Binding-site contacts:
Ligand atom N15 contacts residue 5NS1 of chain 2.D at 0.2 Å (h-bond).
Ligand atom C9 contacts residue 5NS1 of chain 2.D at 0.6 Å.
Ligand atom C8 contacts residue 5NS1 of chain 2.D at 0.8 Å.
Ligand atom C7 contacts residue 5NS1 of chain 1.E at 1.1 Å.
Ligand atom C3 contacts residue 5NS1 of chain 2.E at 0.4 Å.
Ligand atom C2 contacts residue 5NS1 of chain 1.E at 0.3 Å.
Ligand atom C4 contacts residue 5NS1 of chain 2.D at 0.6 Å.
Ligand atom C7 contacts residue 5NS1 of chain 2.E at 0.3 Å.
Ligand atom O12 contacts residue 5NS1 of chain 2.D at 1.3 Å (h-bond).
Ligand atom C4 contacts residue 5NS1 of chain 1.E at 0.6 Å.
Ligand atom C4 contacts residue 5NS1 of chain 2.E at 0.3 Å.
Ligand atom C10 contacts residue 5NS1 of chain 2.D at 0.8 Å.
Ligand atom S11 contacts residue 5NS1 of chain 1.E at 0.1 Å (h-bond).
Ligand atom C2 contacts residue 5NS1 of chain 2.D at 0.6 Å.
Ligand atom O13 contacts residue 5NS1 of chain 1.E at 1.4 Å (h-bond).
Ligand atom N15 contacts residue 5NS1 of chain 2.E at 0.1 Å (h-bond).
Ligand atom S11 contacts residue 5NS1 of chain 2.D at 0.1 Å (h-bond).
Ligand atom C1 contacts residue 5NS1 of chain 2.E at 0.4 Å.
Ligand atom C8 contacts residue 5NS1 of chain 2.E at 0.3 Å.
Ligand atom C10 contacts residue 5NS1 of chain 2.E at 0.3 Å.
Ligand atom C6 contacts residue 5NS1 of chain 2.D at 1.2 Å.
Ligand atom C8 contacts residue 5NS1 of chain 1.E at 1.2 Å.
Ligand atom C5 contacts residue 5NS1 of chain 1.E at 0.7 Å.
Ligand atom C1 contacts residue 5NS1 of chain 1.E at 0.5 Å.
Ligand atom C6 contacts residue 5NS1 of chain 2.E at 0.4 Å.
Ligand atom O13 contacts residue 5NS1 of chain 2.D at 1.3 Å (h-bond).
Ligand atom C3 contacts residue 5NS1 of chain 2.D at 0.8 Å.
Ligand atom C9 contacts residue 5NS1 of chain 2.E at 0.3 Å.
Ligand atom C1 contacts residue 5NS1 of chain 2.D at 0.8 Å.
Ligand atom C6 contacts residue 5NS1 of chain 1.E at 0.8 Å.
Ligand atom C10 contacts residue 5NS1 of chain 1.E at 0.8 Å.
Ligand atom C5 contacts residue 5NS1 of chain 2.E at 0.3 Å.
Ligand atom N15 contacts residue 5NS1 of chain 1.E at 0.1 Å (h-bond).
Ligand atom C5 contacts residue 5NS1 of chain 2.D at 0.5 Å.
Ligand atom C9 contacts residue 5NS1 of chain 1.E at 0.8 Å.
Ligand atom C7 contacts residue 5NS1 of chain 2.D at 1.1 Å.
Ligand atom S11 contacts residue 5NS1 of chain 2.E at 0.1 Å (h-bond).
Ligand atom O12 contacts residue 5NS1 of chain 2.E at 1.4 Å (h-bond).
Ligand atom C3 contacts residue 5NS1 of chain 1.E at 0.6 Å.
Ligand atom C2 contacts residue 5NS1 of chain 2.E at 0.4 Å.

Sequence of chain 2.B:
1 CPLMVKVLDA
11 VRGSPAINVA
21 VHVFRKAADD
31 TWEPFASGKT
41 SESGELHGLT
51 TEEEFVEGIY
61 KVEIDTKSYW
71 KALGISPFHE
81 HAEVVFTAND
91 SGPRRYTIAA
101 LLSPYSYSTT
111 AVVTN

Sequence of chain 1.B:
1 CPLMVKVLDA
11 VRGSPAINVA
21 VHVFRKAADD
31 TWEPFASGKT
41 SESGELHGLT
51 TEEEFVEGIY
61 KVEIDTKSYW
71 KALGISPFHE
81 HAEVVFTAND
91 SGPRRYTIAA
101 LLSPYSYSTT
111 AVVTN

This protein binds this small molecule.
Small molecule (SMILES): Nc1cccc2c(S(=O)(=O)O)cccc12